Sequence of chain 1.D:
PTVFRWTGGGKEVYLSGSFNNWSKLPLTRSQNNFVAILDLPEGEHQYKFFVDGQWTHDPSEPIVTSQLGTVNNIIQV

The protein below binds the small molecule below.
Small molecule (SMILES): OC[C@H]1O[C@@H]2O[C@H]3[C@H](O)[C@@H](O)[C@@H](O[C@H]4[C@H](O)[C@@H](O)[C@@H](O[C@H]5[C@H](O)[C@@H](O)[C@@H](O[C@H]6[C@H](O)[C@@H](O)[C@@H](O[C@H]7[C@H](O)[C@@H](O)[C@@H](O[C@H]8[C@H](O)[C@@H](O)[C@@H](O[C@H]1[C@H](O)[C@H]2O)O[C@@H]8CO)O[C@@H]7CO)O[C@@H]6CO)O[C@@H]5CO)O[C@@H]4CO)O[C@@H]3CO

Binding-site contacts:
Ligand atom C2 contacts residue TRP33 of chain 1.D at 3.7 Å (hydrophobic).
Ligand atom C2 contacts residue TRP66 of chain 1.D at 3.8 Å (hydrophobic).
Ligand atom O2 contacts residue SO41 of chain 1.S at 2.5 Å (h-bond).
Ligand atom O2 contacts residue SER77 of chain 1.D at 3.5 Å.
Ligand atom O4 contacts residue THR81 of chain 1.D at 3.9 Å.
Ligand atom C5 contacts residue LEU79 of chain 1.D at 3.9 Å (hydrophobic).
Ligand atom C4 contacts residue SO41 of chain 1.S at 3.7 Å.
Ligand atom O3 contacts residue ASN83 of chain 1.D at 2.9 Å (h-bond).
Ligand atom C3 contacts residue LEU79 of chain 1.D at 4.0 Å (hydrophobic).
Ligand atom C5 contacts residue TRP66 of chain 1.D at 4.1 Å (hydrophobic).
Ligand atom O3 contacts residue SER77 of chain 1.D at 3.5 Å.
Ligand atom C3 contacts residue ASN83 of chain 1.D at 4.0 Å.
Ligand atom C6 contacts residue TRP66 of chain 1.D at 3.8 Å (hydrophobic).
Ligand atom C4 contacts residue TRP66 of chain 1.D at 4.1 Å (hydrophobic).
Ligand atom C2 contacts residue THR81 of chain 1.D at 3.6 Å.
Ligand atom O3 contacts residue THR81 of chain 1.D at 3.2 Å (h-bond).
Ligand atom C4 contacts residue TRP33 of chain 1.D at 3.8 Å (hydrophobic).
Ligand atom C1 contacts residue TRP66 of chain 1.D at 4.0 Å (hydrophobic).
Ligand atom O3 contacts residue GLN78 of chain 1.D at 3.2 Å (h-bond).
Ligand atom C2 contacts residue ASN83 of chain 1.D at 3.3 Å.
Ligand atom C3 contacts residue LYS59 of chain 1.D at 4.1 Å.
Ligand atom O3 contacts residue LEU79 of chain 1.D at 3.7 Å.
Ligand atom O2 contacts residue LYS59 of chain 1.D at 3.9 Å.
Ligand atom O3 contacts residue SO41 of chain 1.S at 3.7 Å.
Ligand atom C1 contacts residue SO41 of chain 1.S at 3.5 Å.
Ligand atom O5 contacts residue TRP33 of chain 1.D at 3.8 Å.
Ligand atom C3 contacts residue GLN78 of chain 1.D at 3.9 Å.
Ligand atom O2 contacts residue THR81 of chain 1.D at 2.9 Å (h-bond).
Ligand atom C1 contacts residue TRP33 of chain 1.D at 3.6 Å (hydrophobic).
Ligand atom C2 contacts residue SO41 of chain 1.S at 3.2 Å.
Ligand atom O2 contacts residue GLN78 of chain 1.D at 2.8 Å (h-bond).
Ligand atom C3 contacts residue THR81 of chain 1.D at 3.3 Å.
Ligand atom C6 contacts residue TRP33 of chain 1.D at 3.6 Å (hydrophobic).
Ligand atom O3 contacts residue TRP33 of chain 1.D at 3.9 Å.
Ligand atom O3 contacts residue LYS59 of chain 1.D at 2.9 Å (salt-bridge).
Ligand atom O5 contacts residue TRP66 of chain 1.D at 3.6 Å.
Ligand atom C2 contacts residue GLN78 of chain 1.D at 3.6 Å.
Ligand atom O2 contacts residue ASN83 of chain 1.D at 2.5 Å (h-bond).
Ligand atom O4 contacts residue LEU79 of chain 1.D at 3.5 Å.
Ligand atom O2 contacts residue LEU79 of chain 1.D at 4.0 Å.